Sequence of chain 1.E:
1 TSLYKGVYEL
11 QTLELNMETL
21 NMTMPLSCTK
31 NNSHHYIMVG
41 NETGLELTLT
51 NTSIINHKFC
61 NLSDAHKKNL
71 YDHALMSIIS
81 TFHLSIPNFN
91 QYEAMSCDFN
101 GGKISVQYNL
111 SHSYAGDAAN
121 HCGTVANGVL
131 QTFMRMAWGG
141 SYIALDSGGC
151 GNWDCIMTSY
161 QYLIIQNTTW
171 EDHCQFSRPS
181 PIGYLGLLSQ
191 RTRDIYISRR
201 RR

Sequence of chain 1.F:
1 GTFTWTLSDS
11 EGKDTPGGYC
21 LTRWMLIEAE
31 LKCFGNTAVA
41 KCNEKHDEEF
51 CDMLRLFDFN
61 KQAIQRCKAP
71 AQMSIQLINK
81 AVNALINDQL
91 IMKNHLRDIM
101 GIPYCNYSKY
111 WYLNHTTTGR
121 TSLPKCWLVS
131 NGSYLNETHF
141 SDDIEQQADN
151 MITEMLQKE

A small-molecule ligand and the protein it binds are described below.
Small molecule (SMILES): CC(=O)N[C@H]1[C@H](O[C@H]2[C@H](O)[C@@H](NC(C)=O)CO[C@@H]2CO)O[C@H](CO)[C@@H](O[C@@H]2O[C@H](CO[C@H]3O[C@H](CO)[C@@H](O)[C@H](O[C@H]4O[C@H](CO)[C@@H](O)[C@H](O)[C@@H]4O)[C@@H]3O)[C@@H](O)[C@H](O[C@H]3O[C@H](CO)[C@@H](O)[C@H](O)[C@@H]3O)[C@@H]2O)[C@@H]1O

Binding-site contacts:
Ligand atom C2 contacts residue SER108 of chain 1.F at 3.4 Å.
Ligand atom O4 contacts residue ASP172 of chain 1.E at 3.6 Å.
Ligand atom O7 contacts residue SER177 of chain 1.E at 3.2 Å.
Ligand atom C2 contacts residue ASN106 of chain 1.F at 2.4 Å.
Ligand atom O6 contacts residue ARG178 of chain 1.E at 2.5 Å (salt-bridge).
Ligand atom O6 contacts residue VAL129 of chain 1.F at 3.3 Å.
Ligand atom O4 contacts residue ASN31 of chain 1.E at 3.5 Å (h-bond).
Ligand atom O2 contacts residue CYS174 of chain 1.E at 3.4 Å (h-bond).
Ligand atom O3 contacts residue ARG178 of chain 1.E at 2.9 Å (salt-bridge).
Ligand atom O7 contacts residue ARG178 of chain 1.E at 2.4 Å (salt-bridge).
Ligand atom C8 contacts residue SER108 of chain 1.F at 3.0 Å.
Ligand atom C8 contacts residue SER133 of chain 1.F at 3.1 Å.
Ligand atom C8 contacts residue ARG178 of chain 1.E at 3.3 Å.
Ligand atom C1 contacts residue PHE176 of chain 1.E at 3.8 Å (hydrophobic).
Ligand atom O2 contacts residue GLN175 of chain 1.E at 3.2 Å (h-bond).
Ligand atom C5 contacts residue TYR134 of chain 1.F at 3.3 Å (hydrophobic).
Ligand atom C8 contacts residue SER180 of chain 1.E at 3.8 Å.
Ligand atom N2 contacts residue ASN106 of chain 1.F at 2.8 Å (h-bond).
Ligand atom C8 contacts residue PRO179 of chain 1.E at 3.4 Å (hydrophobic).
Ligand atom C3 contacts residue ASN106 of chain 1.F at 3.8 Å.
Ligand atom O5 contacts residue GLN175 of chain 1.E at 3.4 Å.
Ligand atom C8 contacts residue MET17 of chain 1.E at 3.7 Å (hydrophobic).
Ligand atom O3 contacts residue SER177 of chain 1.E at 3.5 Å.
Ligand atom O5 contacts residue ASN106 of chain 1.F at 2.4 Å (h-bond).
Ligand atom O4 contacts residue TYR134 of chain 1.F at 3.2 Å (h-bond).
Ligand atom C6 contacts residue VAL129 of chain 1.F at 3.8 Å (hydrophobic).
Ligand atom C2 contacts residue GLN175 of chain 1.E at 3.5 Å.
Ligand atom C1 contacts residue ASN106 of chain 1.F at 1.4 Å.
Ligand atom C6 contacts residue GLN175 of chain 1.E at 3.6 Å.
Ligand atom C7 contacts residue SER108 of chain 1.F at 3.1 Å.
Ligand atom O4 contacts residue GLN175 of chain 1.E at 3.0 Å (h-bond).
Ligand atom C7 contacts residue ARG178 of chain 1.E at 3.4 Å.
Ligand atom C5 contacts residue PHE176 of chain 1.E at 3.4 Å (hydrophobic).
Ligand atom C1 contacts residue SER108 of chain 1.F at 3.7 Å.
Ligand atom C5 contacts residue ASN106 of chain 1.F at 3.7 Å.
Ligand atom C5 contacts residue GLN175 of chain 1.E at 3.6 Å.
Ligand atom C3 contacts residue SER108 of chain 1.F at 3.9 Å.
Ligand atom C6 contacts residue ARG178 of chain 1.E at 3.6 Å.
Ligand atom C4 contacts residue TYR134 of chain 1.F at 3.7 Å (hydrophobic).
Ligand atom N2 contacts residue SER108 of chain 1.F at 2.4 Å (h-bond).